Sequence of chain 1.G:
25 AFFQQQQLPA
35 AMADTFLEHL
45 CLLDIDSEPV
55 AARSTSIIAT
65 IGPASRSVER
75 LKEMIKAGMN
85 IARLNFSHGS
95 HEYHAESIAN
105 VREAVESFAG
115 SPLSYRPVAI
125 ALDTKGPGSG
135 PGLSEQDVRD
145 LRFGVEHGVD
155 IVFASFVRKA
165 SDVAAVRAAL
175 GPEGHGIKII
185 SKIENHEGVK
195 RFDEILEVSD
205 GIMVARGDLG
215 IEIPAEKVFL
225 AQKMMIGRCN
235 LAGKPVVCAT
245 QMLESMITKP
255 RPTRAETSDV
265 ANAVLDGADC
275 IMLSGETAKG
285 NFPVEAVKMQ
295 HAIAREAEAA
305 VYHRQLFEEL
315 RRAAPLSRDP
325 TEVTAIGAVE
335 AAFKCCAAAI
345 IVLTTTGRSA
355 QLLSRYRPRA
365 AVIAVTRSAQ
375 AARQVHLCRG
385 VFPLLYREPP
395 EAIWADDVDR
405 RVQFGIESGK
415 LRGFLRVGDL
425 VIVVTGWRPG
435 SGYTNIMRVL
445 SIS

Binding-site contacts:
Ligand atom P2 contacts residue SER353 of chain 1.G at 3.6 Å.
Ligand atom O5P contacts residue THR348 of chain 1.G at 2.6 Å (h-bond).
Ligand atom O1 contacts residue GLY434 of chain 1.G at 3.7 Å.
Ligand atom P1 contacts residue ARG405 of chain 1.G at 3.8 Å.
Ligand atom O3 contacts residue ARG432 of chain 1.G at 2.7 Å (salt-bridge).
Ligand atom O4 contacts residue GLY434 of chain 1.G at 2.5 Å (h-bond).
Ligand atom O4P contacts residue THR348 of chain 1.G at 3.5 Å (h-bond).
Ligand atom O6 contacts residue THR348 of chain 1.G at 3.5 Å.
Ligand atom O6P contacts residue GLY436 of chain 1.G at 2.8 Å (h-bond).
Ligand atom O3P contacts residue TRP398 of chain 1.G at 2.7 Å (h-bond).
Ligand atom P2 contacts residue SER435 of chain 1.G at 3.5 Å.
Ligand atom O4 contacts residue THR438 of chain 1.G at 3.5 Å (h-bond).
Ligand atom O1P contacts residue GLY434 of chain 1.G at 2.8 Å (h-bond).
Ligand atom C5 contacts residue GLY434 of chain 1.G at 3.4 Å.
Ligand atom O5P contacts residue ARG352 of chain 1.G at 3.8 Å.
Ligand atom O4P contacts residue THR349 of chain 1.G at 3.2 Å (h-bond).
Ligand atom O3P contacts residue ARG405 of chain 1.G at 2.8 Å (salt-bridge).
Ligand atom O1P contacts residue PRO433 of chain 1.G at 3.6 Å.
Ligand atom O5P contacts residue SER353 of chain 1.G at 2.6 Å (h-bond).
Ligand atom O4 contacts residue GLY436 of chain 1.G at 3.6 Å.
Ligand atom C4 contacts residue THR438 of chain 1.G at 3.8 Å.
Ligand atom C6 contacts residue SER353 of chain 1.G at 3.7 Å.
Ligand atom O2 contacts residue GLY430 of chain 1.G at 3.3 Å (h-bond).
Ligand atom C4 contacts residue GLY434 of chain 1.G at 3.2 Å.
Ligand atom P2 contacts residue THR348 of chain 1.G at 3.5 Å.
Ligand atom C6 contacts residue THR438 of chain 1.G at 3.4 Å.
Ligand atom O5 contacts residue LEU347 of chain 1.G at 3.8 Å.
Ligand atom O2P contacts residue ARG405 of chain 1.G at 2.9 Å (salt-bridge).
Ligand atom C3 contacts residue GLY434 of chain 1.G at 3.4 Å.
Ligand atom O6 contacts residue THR349 of chain 1.G at 3.2 Å (h-bond).
Ligand atom C3 contacts residue ARG432 of chain 1.G at 3.4 Å.
Ligand atom P2 contacts residue THR349 of chain 1.G at 3.7 Å.
Ligand atom O2 contacts residue LEU347 of chain 1.G at 3.6 Å.
Ligand atom O3 contacts residue GLY430 of chain 1.G at 3.0 Å.
Ligand atom O4P contacts residue SER435 of chain 1.G at 2.9 Å (h-bond).
Ligand atom O4P contacts residue THR350 of chain 1.G at 2.7 Å (h-bond).
Ligand atom O6P contacts residue SER435 of chain 1.G at 3.1 Å (h-bond).
Ligand atom O6P contacts residue SER353 of chain 1.G at 3.8 Å.
Ligand atom O4 contacts residue TYR437 of chain 1.G at 2.8 Å (h-bond).
Ligand atom C6 contacts residue LEU347 of chain 1.G at 3.6 Å (hydrophobic).

This small molecule binds to this protein.
Small molecule (SMILES): O=P(O)(O)OC[C@H]1O[C@](O)(COP(=O)(O)O)[C@@H](O)[C@@H]1O